Binding-site contacts:
Ligand atom C10 contacts residue GLY115 of chain 1.B at 3.8 Å.
Ligand atom C14 contacts residue LYS305 of chain 1.B at 2.5 Å.
Ligand atom C18 contacts residue PHE120 of chain 1.B at 3.5 Å (hydrophobic).
Ligand atom C10 contacts residue TRP274 of chain 1.B at 3.4 Å (hydrophobic).
Ligand atom C13 contacts residue CYS186 of chain 1.B at 4.1 Å (hydrophobic).
Ligand atom C11 contacts residue GLY115 of chain 1.B at 3.9 Å.
Ligand atom C10 contacts residue GLY116 of chain 1.B at 3.6 Å.
Ligand atom C15 contacts residue LYS305 of chain 1.B at 1.3 Å.
Ligand atom C3 contacts residue PHE209 of chain 1.B at 3.5 Å (hydrophobic).
Ligand atom C15 contacts residue CYS186 of chain 1.B at 3.8 Å (hydrophobic).
Ligand atom C3 contacts residue TRP274 of chain 1.B at 4.1 Å (hydrophobic).
Ligand atom C14 contacts residue ASN87 of chain 1.B at 3.4 Å.
Ligand atom C19 contacts residue PHE188 of chain 1.B at 3.2 Å (hydrophobic).
Ligand atom C12 contacts residue GLY115 of chain 1.B at 4.0 Å.
Ligand atom C11 contacts residue GLY116 of chain 1.B at 3.8 Å.
Ligand atom C20 contacts residue CYS186 of chain 1.B at 3.3 Å (hydrophobic).
Ligand atom C6 contacts residue PHE120 of chain 1.B at 3.6 Å (hydrophobic).
Ligand atom C13 contacts residue LYS305 of chain 1.B at 3.6 Å.
Ligand atom C8 contacts residue TRP274 of chain 1.B at 3.8 Å (hydrophobic).
Ligand atom C20 contacts residue SER187 of chain 1.B at 3.2 Å.
Ligand atom C15 contacts residue ASN87 of chain 1.B at 3.6 Å.
Ligand atom C18 contacts residue GLY119 of chain 1.B at 3.6 Å.
Ligand atom C2 contacts residue ALA278 of chain 1.B at 3.6 Å (hydrophobic).
Ligand atom C9 contacts residue GLY116 of chain 1.B at 3.8 Å.
Ligand atom C18 contacts residue PHE270 of chain 1.B at 4.0 Å (hydrophobic).
Ligand atom C17 contacts residue PHE188 of chain 1.B at 4.1 Å (hydrophobic).
Ligand atom C16 contacts residue PHE205 of chain 1.B at 3.9 Å (hydrophobic).
Ligand atom C2 contacts residue PHE209 of chain 1.B at 3.7 Å (hydrophobic).
Ligand atom C15 contacts residue TYR111 of chain 1.B at 4.1 Å (hydrophobic).
Ligand atom C11 contacts residue TRP274 of chain 1.B at 3.9 Å (hydrophobic).
Ligand atom C4 contacts residue PHE209 of chain 1.B at 3.3 Å (hydrophobic).
Ligand atom C3 contacts residue ALA278 of chain 1.B at 4.0 Å (hydrophobic).
Ligand atom C8 contacts residue PHE120 of chain 1.B at 4.0 Å (hydrophobic).
Ligand atom C5 contacts residue PHE120 of chain 1.B at 3.7 Å (hydrophobic).
Ligand atom C2 contacts residue PHE205 of chain 1.B at 4.0 Å (hydrophobic).
Ligand atom C7 contacts residue PHE120 of chain 1.B at 3.5 Å (hydrophobic).
Ligand atom C15 contacts residue ASN185 of chain 1.B at 3.4 Å.
Ligand atom C12 contacts residue TRP274 of chain 1.B at 3.5 Å (hydrophobic).
Ligand atom C14 contacts residue PHE83 of chain 1.B at 3.9 Å (hydrophobic).
Ligand atom C15 contacts residue VAL301 of chain 1.B at 3.9 Å (hydrophobic).

A protein and the small-molecule ligand that binds it are described below.
Small molecule (SMILES): CC1=C(/C=C/C(C)=C/C=C/C(C)=C/C=O)C(C)(C)CCC1

Sequence of chain 1.B:
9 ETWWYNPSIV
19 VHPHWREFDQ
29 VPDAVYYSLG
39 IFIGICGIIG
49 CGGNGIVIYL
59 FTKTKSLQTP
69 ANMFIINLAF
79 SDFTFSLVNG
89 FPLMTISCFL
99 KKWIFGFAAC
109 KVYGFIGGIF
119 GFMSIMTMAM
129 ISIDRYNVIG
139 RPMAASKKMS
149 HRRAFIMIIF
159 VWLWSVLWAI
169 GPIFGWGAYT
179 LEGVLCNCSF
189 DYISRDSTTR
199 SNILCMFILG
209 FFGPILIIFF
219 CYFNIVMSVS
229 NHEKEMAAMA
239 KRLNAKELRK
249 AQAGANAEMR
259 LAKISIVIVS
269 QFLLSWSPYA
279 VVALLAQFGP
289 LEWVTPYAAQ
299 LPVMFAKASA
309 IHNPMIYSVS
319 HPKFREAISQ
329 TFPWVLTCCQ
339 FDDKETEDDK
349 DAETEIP